Sequence of chain 1.A:
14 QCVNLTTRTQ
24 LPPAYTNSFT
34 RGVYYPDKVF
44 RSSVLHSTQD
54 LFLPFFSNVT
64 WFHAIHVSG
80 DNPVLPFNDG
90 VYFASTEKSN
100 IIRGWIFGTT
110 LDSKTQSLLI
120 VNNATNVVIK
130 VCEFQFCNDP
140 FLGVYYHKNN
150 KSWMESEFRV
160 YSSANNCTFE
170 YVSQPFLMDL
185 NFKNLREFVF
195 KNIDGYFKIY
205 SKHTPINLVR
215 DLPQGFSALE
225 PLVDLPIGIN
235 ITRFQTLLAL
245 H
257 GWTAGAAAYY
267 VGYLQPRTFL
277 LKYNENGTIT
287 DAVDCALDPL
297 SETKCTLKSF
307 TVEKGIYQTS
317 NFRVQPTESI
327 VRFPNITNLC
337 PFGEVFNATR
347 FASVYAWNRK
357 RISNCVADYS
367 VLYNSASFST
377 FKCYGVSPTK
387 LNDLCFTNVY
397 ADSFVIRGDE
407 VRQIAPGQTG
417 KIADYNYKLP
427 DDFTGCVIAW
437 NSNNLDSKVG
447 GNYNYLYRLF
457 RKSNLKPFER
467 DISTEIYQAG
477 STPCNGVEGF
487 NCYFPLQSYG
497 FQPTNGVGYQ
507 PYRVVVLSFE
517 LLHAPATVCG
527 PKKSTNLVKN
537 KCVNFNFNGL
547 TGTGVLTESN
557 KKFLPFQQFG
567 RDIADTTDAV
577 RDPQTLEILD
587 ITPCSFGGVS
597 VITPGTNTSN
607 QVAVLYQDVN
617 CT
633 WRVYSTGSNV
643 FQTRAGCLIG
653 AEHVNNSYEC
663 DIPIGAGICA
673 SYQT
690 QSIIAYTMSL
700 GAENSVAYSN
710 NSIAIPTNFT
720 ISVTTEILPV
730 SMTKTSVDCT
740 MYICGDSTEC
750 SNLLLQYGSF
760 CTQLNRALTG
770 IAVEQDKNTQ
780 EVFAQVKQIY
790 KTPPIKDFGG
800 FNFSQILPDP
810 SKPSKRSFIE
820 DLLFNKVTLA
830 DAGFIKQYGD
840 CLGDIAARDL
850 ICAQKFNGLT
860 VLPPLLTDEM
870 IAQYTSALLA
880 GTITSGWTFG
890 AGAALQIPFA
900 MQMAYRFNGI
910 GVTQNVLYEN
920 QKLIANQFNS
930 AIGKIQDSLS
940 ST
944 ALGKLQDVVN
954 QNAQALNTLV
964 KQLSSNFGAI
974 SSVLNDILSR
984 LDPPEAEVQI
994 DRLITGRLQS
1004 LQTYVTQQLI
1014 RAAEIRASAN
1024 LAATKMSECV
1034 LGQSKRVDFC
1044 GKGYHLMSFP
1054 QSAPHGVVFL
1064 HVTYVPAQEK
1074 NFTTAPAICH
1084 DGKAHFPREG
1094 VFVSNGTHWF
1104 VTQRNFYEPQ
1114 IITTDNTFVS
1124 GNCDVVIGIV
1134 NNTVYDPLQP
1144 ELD

This small molecule binds to this protein.
Small molecule (SMILES): CC(=O)N[C@@H]1[C@@H](O)[C@H](O)[C@@H](CO)O[C@H]1O

Binding-site contacts:
Ligand atom O5 contacts residue ASN1074 of chain 1.C at 2.4 Å (h-bond).
Ligand atom C5 contacts residue NAG1 of chain 1.UB at 3.7 Å.
Ligand atom O4 contacts residue NAG1 of chain 1.UB at 1.6 Å.
Ligand atom O4 contacts residue ALA706 of chain 1.C at 4.1 Å.
Ligand atom C5 contacts residue ASN1074 of chain 1.C at 3.7 Å.
Ligand atom N2 contacts residue ASN1074 of chain 1.C at 2.7 Å (h-bond).
Ligand atom C7 contacts residue ASN1074 of chain 1.C at 3.2 Å.
Ligand atom C6 contacts residue NAG1 of chain 1.UB at 3.8 Å.
Ligand atom C1 contacts residue GLN895 of chain 1.A at 4.4 Å.
Ligand atom C5 contacts residue ALA706 of chain 1.C at 3.8 Å (hydrophobic).
Ligand atom C8 contacts residue GLU1072 of chain 1.C at 3.8 Å.
Ligand atom C1 contacts residue ASN1074 of chain 1.C at 1.5 Å.
Ligand atom C4 contacts residue ALA706 of chain 1.C at 4.5 Å (hydrophobic).
Ligand atom C4 contacts residue ASN1074 of chain 1.C at 4.2 Å.
Ligand atom O7 contacts residue ASN1074 of chain 1.C at 3.4 Å (h-bond).
Ligand atom C8 contacts residue ASN1074 of chain 1.C at 4.3 Å.
Ligand atom O3 contacts residue NAG1 of chain 1.UB at 3.8 Å.
Ligand atom C8 contacts residue LYS1073 of chain 1.C at 4.5 Å.
Ligand atom C2 contacts residue ASN1074 of chain 1.C at 2.3 Å.
Ligand atom C3 contacts residue NAG1 of chain 1.UB at 3.8 Å.
Ligand atom C3 contacts residue ASN1074 of chain 1.C at 3.7 Å.
Ligand atom O6 contacts residue NAG1 of chain 1.UB at 3.7 Å.
Ligand atom C6 contacts residue ALA706 of chain 1.C at 4.4 Å (hydrophobic).
Ligand atom C4 contacts residue NAG1 of chain 1.UB at 2.8 Å.

Sequence of chain 1.C:
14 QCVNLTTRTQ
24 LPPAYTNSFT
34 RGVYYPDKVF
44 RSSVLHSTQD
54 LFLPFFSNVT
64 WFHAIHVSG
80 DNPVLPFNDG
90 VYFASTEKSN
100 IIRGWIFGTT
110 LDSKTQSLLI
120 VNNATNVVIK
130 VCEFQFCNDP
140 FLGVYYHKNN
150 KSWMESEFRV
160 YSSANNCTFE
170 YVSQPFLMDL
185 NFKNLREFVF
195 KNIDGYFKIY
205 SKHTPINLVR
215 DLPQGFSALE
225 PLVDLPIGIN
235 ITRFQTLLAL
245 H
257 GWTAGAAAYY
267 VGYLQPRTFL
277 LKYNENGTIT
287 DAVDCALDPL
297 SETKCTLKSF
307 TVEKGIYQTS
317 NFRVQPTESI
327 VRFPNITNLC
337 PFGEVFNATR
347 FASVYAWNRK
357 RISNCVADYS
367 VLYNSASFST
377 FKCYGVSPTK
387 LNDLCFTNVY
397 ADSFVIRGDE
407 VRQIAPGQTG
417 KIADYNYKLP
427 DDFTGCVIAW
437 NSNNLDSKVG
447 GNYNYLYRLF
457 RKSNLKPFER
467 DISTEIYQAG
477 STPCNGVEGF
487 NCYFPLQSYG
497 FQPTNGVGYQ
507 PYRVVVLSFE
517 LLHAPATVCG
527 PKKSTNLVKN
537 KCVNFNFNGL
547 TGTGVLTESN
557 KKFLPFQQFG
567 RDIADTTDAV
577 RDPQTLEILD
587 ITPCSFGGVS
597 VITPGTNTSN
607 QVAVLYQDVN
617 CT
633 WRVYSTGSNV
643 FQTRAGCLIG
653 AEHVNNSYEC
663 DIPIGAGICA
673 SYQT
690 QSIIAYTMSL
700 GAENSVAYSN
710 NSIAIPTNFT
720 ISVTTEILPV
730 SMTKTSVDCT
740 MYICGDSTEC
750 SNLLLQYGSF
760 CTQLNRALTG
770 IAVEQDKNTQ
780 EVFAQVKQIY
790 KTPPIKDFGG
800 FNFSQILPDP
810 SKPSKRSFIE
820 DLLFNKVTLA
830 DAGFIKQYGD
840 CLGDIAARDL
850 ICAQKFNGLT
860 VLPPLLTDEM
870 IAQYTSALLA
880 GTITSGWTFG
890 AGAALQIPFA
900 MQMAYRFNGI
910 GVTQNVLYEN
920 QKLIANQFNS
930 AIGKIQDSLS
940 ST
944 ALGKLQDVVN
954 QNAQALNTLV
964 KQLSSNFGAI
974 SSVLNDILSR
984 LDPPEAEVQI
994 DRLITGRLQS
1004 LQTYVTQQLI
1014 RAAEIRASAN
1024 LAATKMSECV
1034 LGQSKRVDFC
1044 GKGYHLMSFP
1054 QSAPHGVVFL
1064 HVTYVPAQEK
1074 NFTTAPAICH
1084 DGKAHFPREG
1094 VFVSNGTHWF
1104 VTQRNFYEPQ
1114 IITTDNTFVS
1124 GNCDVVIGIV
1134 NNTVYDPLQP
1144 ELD